Binding-site contacts:
Ligand atom C4 contacts residue MAN4 of chain 3.R at 3.9 Å.
Ligand atom C3 contacts residue MAN4 of chain 3.R at 4.1 Å.
Ligand atom N2 contacts residue NAG1 of chain 3.R at 4.4 Å.
Ligand atom C3 contacts residue ASN355 of chain 3.D at 3.8 Å.
Ligand atom O2 contacts residue NAG2 of chain 3.R at 4.1 Å.
Ligand atom O5 contacts residue ASN355 of chain 3.D at 2.4 Å (h-bond).
Ligand atom C8 contacts residue LEU338 of chain 3.D at 4.4 Å (hydrophobic).
Ligand atom C5 contacts residue ASN355 of chain 3.D at 3.6 Å.
Ligand atom C4 contacts residue ASN355 of chain 3.D at 4.2 Å.
Ligand atom O6 contacts residue SER95 of chain 3.F at 4.0 Å.
Ligand atom C1 contacts residue ASN355 of chain 3.D at 1.4 Å.
Ligand atom C2 contacts residue ASN355 of chain 3.D at 2.5 Å.
Ligand atom C8 contacts residue THR342 of chain 3.D at 4.1 Å.
Ligand atom C5 contacts residue MAN4 of chain 3.R at 3.8 Å.
Ligand atom O6 contacts residue SER357 of chain 3.D at 4.1 Å.
Ligand atom O4 contacts residue SER357 of chain 3.D at 4.3 Å.
Ligand atom C2 contacts residue MAN4 of chain 3.R at 3.2 Å.
Ligand atom C1 contacts residue SER357 of chain 3.D at 3.7 Å.
Ligand atom N2 contacts residue ASN355 of chain 3.D at 2.9 Å (h-bond).
Ligand atom C4 contacts residue NAG2 of chain 3.R at 4.2 Å.
Ligand atom C7 contacts residue ASN355 of chain 3.D at 3.7 Å.
Ligand atom O5 contacts residue MAN4 of chain 3.R at 2.7 Å (h-bond).
Ligand atom C3 contacts residue SER357 of chain 3.D at 4.4 Å.
Ligand atom C4 contacts residue SER357 of chain 3.D at 4.4 Å.
Ligand atom C8 contacts residue ASN355 of chain 3.D at 4.3 Å.
Ligand atom O2 contacts residue MAN4 of chain 3.R at 2.3 Å (h-bond).
Ligand atom O4 contacts residue NAG2 of chain 3.R at 4.4 Å.
Ligand atom C5 contacts residue SER357 of chain 3.D at 3.6 Å.
Ligand atom C6 contacts residue SER357 of chain 3.D at 4.2 Å.
Ligand atom C1 contacts residue MAN4 of chain 3.R at 3.1 Å.
Ligand atom C6 contacts residue NAG1 of chain 3.R at 4.5 Å.
Ligand atom O6 contacts residue NAG1 of chain 3.R at 3.3 Å.
Ligand atom O3 contacts residue NAG2 of chain 3.R at 3.7 Å.
Ligand atom O5 contacts residue SER357 of chain 3.D at 4.0 Å.
Ligand atom C6 contacts residue MAN4 of chain 3.R at 4.4 Å.
Ligand atom O7 contacts residue ASN355 of chain 3.D at 4.5 Å.

Sequence of chain 3.D:
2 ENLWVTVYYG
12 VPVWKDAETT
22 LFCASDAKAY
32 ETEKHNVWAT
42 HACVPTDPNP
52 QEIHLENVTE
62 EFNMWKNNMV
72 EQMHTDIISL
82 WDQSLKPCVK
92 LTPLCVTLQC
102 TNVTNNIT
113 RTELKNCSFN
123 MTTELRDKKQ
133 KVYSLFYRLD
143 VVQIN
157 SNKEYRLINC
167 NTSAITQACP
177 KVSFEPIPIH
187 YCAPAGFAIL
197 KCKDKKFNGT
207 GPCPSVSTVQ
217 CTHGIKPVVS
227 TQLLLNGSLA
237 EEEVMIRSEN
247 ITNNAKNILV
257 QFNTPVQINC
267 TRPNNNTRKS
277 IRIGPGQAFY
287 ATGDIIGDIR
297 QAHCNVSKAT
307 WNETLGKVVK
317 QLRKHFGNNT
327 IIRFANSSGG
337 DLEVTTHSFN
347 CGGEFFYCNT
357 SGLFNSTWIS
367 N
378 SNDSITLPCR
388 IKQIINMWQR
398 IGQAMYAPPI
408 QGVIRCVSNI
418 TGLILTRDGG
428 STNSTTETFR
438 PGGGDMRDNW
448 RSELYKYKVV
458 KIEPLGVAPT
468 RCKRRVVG

Sequence of chain 3.F:
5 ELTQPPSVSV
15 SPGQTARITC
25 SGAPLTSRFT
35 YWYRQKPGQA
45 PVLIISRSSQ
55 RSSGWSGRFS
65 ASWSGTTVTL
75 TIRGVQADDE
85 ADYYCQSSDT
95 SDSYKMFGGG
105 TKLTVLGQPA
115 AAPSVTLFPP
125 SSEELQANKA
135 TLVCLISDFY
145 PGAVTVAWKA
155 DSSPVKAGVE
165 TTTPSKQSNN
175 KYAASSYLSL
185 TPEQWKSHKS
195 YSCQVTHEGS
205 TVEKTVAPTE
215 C

This small molecule binds to this protein.
Small molecule (SMILES): CC(=O)N[C@H]1[C@H](O[C@H]2[C@H](O)[C@@H](NC(C)=O)CO[C@@H]2CO)O[C@H](CO)[C@@H](O[C@@H]2O[C@H](CO[C@H]3O[C@H](CO[C@H]4O[C@H](CO)[C@@H](O)[C@H](O)[C@@H]4O)[C@@H](O)[C@H](O[C@H]4O[C@H](CO)[C@@H](O)[C@H](O)[C@@H]4O)[C@@H]3O)[C@@H](O)[C@H](O[C@H]3O[C@H](CO)[C@@H](O)[C@H](O)[C@@H]3O)[C@@H]2O)[C@@H]1O